Binding-site contacts:
Ligand atom C8 contacts residue ASN73 of chain 1.A at 4.4 Å.
Ligand atom C5 contacts residue ILE76 of chain 1.A at 4.3 Å (hydrophobic).
Ligand atom C2 contacts residue ASN73 of chain 1.A at 2.5 Å.
Ligand atom C1 contacts residue THR75 of chain 1.A at 4.3 Å.
Ligand atom C3 contacts residue ASN73 of chain 1.A at 3.8 Å.
Ligand atom O5 contacts residue ASN73 of chain 1.A at 2.3 Å (h-bond).
Ligand atom C5 contacts residue ASN73 of chain 1.A at 3.7 Å.
Ligand atom C1 contacts residue ASN73 of chain 1.A at 1.4 Å.
Ligand atom C5 contacts residue THR75 of chain 1.A at 4.2 Å.
Ligand atom C1 contacts residue ILE76 of chain 1.A at 4.0 Å (hydrophobic).
Ligand atom O7 contacts residue ASN73 of chain 1.A at 3.3 Å (h-bond).
Ligand atom C6 contacts residue ILE76 of chain 1.A at 4.2 Å (hydrophobic).
Ligand atom O6 contacts residue ILE76 of chain 1.A at 4.3 Å.
Ligand atom N2 contacts residue ASN73 of chain 1.A at 2.9 Å (h-bond).
Ligand atom C4 contacts residue ASN73 of chain 1.A at 4.2 Å.
Ligand atom C7 contacts residue ASN73 of chain 1.A at 3.3 Å.
Ligand atom O5 contacts residue ILE76 of chain 1.A at 3.4 Å.

A small-molecule ligand and the protein it binds are described below.
Small molecule (SMILES): CC(=O)N[C@@H]1[C@@H](O)[C@H](O)[C@@H](CO)O[C@H]1O

Sequence of chain 1.A:
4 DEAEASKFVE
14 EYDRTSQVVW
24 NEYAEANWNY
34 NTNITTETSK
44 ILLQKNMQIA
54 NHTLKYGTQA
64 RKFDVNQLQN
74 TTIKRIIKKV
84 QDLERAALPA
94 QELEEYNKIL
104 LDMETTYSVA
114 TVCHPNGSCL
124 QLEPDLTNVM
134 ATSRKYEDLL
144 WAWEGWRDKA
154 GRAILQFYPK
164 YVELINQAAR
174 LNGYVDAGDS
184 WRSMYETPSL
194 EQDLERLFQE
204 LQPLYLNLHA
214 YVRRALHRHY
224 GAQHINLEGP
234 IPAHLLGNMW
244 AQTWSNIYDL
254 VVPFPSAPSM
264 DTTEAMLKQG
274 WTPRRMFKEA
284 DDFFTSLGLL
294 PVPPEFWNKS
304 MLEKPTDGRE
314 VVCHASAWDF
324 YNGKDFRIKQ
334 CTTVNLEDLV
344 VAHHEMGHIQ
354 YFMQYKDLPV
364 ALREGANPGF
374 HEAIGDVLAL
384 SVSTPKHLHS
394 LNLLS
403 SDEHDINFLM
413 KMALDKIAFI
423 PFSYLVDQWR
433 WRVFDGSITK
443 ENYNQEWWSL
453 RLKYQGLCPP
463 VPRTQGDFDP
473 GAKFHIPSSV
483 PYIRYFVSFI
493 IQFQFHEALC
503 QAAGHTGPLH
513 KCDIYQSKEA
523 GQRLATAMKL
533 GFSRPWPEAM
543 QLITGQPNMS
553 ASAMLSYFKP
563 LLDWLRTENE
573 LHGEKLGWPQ